Sequence of chain 2.A:
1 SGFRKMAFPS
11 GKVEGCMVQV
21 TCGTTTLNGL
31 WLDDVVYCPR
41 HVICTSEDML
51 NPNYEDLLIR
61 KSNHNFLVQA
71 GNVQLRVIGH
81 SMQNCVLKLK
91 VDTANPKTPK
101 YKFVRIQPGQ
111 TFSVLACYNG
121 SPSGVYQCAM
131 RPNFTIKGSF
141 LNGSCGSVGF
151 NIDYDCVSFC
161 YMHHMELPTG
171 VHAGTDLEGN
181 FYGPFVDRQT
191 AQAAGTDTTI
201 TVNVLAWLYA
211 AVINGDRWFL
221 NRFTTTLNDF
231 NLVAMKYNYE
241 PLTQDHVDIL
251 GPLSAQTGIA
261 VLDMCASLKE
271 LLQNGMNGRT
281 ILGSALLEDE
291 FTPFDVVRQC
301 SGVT

Binding-site contacts:
Ligand atom C7 contacts residue GLU166 of chain 2.A at 3.4 Å.
Ligand atom O1 contacts residue ARG188 of chain 2.A at 3.0 Å (salt-bridge).
Ligand atom C6 contacts residue HIS163 of chain 2.A at 3.3 Å.
Ligand atom F contacts residue ASP187 of chain 2.A at 3.1 Å.
Ligand atom C14 contacts residue ARG188 of chain 2.A at 3.5 Å.
Ligand atom N2 contacts residue ASN142 of chain 2.A at 3.8 Å.
Ligand atom O contacts residue MET165 of chain 2.A at 3.5 Å.
Ligand atom O contacts residue GLU166 of chain 2.A at 2.9 Å (salt-bridge).
Ligand atom C2 contacts residue HIS164 of chain 2.A at 3.8 Å.
Ligand atom F contacts residue ARG188 of chain 2.A at 3.8 Å.
Ligand atom C13 contacts residue THR190 of chain 2.A at 3.6 Å.
Ligand atom C7 contacts residue PHE140 of chain 2.A at 3.3 Å (hydrophobic).
Ligand atom O2 contacts residue THR190 of chain 2.A at 3.6 Å.
Ligand atom O1 contacts residue GLN189 of chain 2.A at 3.6 Å.
Ligand atom C10 contacts residue MET165 of chain 2.A at 3.8 Å (hydrophobic).
Ligand atom C9 contacts residue MET165 of chain 2.A at 3.6 Å (hydrophobic).
Ligand atom C13 contacts residue GLU166 of chain 2.A at 3.7 Å.
Ligand atom N contacts residue HIS164 of chain 2.A at 3.6 Å.
Ligand atom N2 contacts residue LEU141 of chain 2.A at 3.6 Å.
Ligand atom C2 contacts residue MET165 of chain 2.A at 3.6 Å (hydrophobic).
Ligand atom O2 contacts residue LEU167 of chain 2.A at 3.5 Å.
Ligand atom N2 contacts residue PHE140 of chain 2.A at 3.8 Å.
Ligand atom C contacts residue MET49 of chain 2.A at 3.4 Å (hydrophobic).
Ligand atom C7 contacts residue LEU141 of chain 2.A at 3.8 Å (hydrophobic).
Ligand atom C6 contacts residue CYS145 of chain 2.A at 3.8 Å (hydrophobic).
Ligand atom C10 contacts residue ARG188 of chain 2.A at 3.7 Å.
Ligand atom C6 contacts residue GLU166 of chain 2.A at 3.8 Å.
Ligand atom F contacts residue HIS41 of chain 2.A at 3.5 Å.
Ligand atom N2 contacts residue GLU166 of chain 2.A at 3.8 Å.
Ligand atom C8 contacts residue ASN142 of chain 2.A at 3.7 Å.
Ligand atom C11 contacts residue GLN189 of chain 2.A at 3.6 Å.
Ligand atom N1 contacts residue GLU166 of chain 2.A at 3.6 Å.
Ligand atom N3 contacts residue GLU166 of chain 2.A at 2.9 Å (salt-bridge).
Ligand atom C14 contacts residue MET49 of chain 2.A at 3.8 Å (hydrophobic).
Ligand atom C12 contacts residue THR190 of chain 2.A at 3.2 Å.
Ligand atom F contacts residue MET49 of chain 2.A at 3.1 Å.
Ligand atom N3 contacts residue MET165 of chain 2.A at 3.6 Å.
Ligand atom O2 contacts residue PRO168 of chain 2.A at 3.3 Å.
Ligand atom N1 contacts residue HIS163 of chain 2.A at 2.8 Å (h-bond).
Ligand atom C1 contacts residue HIS164 of chain 2.A at 3.5 Å.

This small molecule binds to this protein.
Small molecule (SMILES): O=C(Cc1cncnc1)Nc1cc(F)cc(O[C@H]2CC(=O)N2)c1